A small-molecule ligand and the protein it binds are described below.
Small molecule (SMILES): CC(=O)N[C@@H]1[C@@H](O)[C@H](O)[C@@H](CO)O[C@H]1O

Sequence of chain 2.A:
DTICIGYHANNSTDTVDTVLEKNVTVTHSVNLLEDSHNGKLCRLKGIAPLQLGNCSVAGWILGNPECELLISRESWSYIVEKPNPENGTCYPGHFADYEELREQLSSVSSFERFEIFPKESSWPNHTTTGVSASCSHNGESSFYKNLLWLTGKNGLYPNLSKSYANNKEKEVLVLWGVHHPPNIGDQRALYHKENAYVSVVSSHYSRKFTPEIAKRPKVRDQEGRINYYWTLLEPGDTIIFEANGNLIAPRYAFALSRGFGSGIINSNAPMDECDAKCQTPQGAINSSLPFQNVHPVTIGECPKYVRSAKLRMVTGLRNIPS

Binding-site contacts:
Ligand atom O7 contacts residue ASN54 of chain 2.A at 3.0 Å (h-bond).
Ligand atom C2 contacts residue ASN54 of chain 2.A at 2.5 Å.
Ligand atom C4 contacts residue ASN54 of chain 2.A at 4.2 Å.
Ligand atom O7 contacts residue ASN87 of chain 2.A at 4.2 Å.
Ligand atom C8 contacts residue GLU66 of chain 2.A at 4.4 Å.
Ligand atom O5 contacts residue ASN54 of chain 2.A at 2.4 Å (h-bond).
Ligand atom C3 contacts residue ASN54 of chain 2.A at 3.8 Å.
Ligand atom C5 contacts residue ASN54 of chain 2.A at 3.7 Å.
Ligand atom N2 contacts residue ASN54 of chain 2.A at 2.9 Å (h-bond).
Ligand atom C1 contacts residue ASN54 of chain 2.A at 1.4 Å.
Ligand atom C8 contacts residue ASN54 of chain 2.A at 4.3 Å.
Ligand atom C7 contacts residue ASN54 of chain 2.A at 3.1 Å.